A small-molecule ligand and the protein it binds are described below.
Small molecule (SMILES): CC(=O)N[C@H]1[C@H](O[C@H]2[C@H](O)[C@@H](NC(C)=O)CO[C@@H]2CO)O[C@H](CO)[C@@H](O[C@@H]2O[C@H](CO[C@H]3O[C@H](CO)[C@@H](O)[C@H](O)[C@@H]3O)[C@@H](O)[C@H](O)[C@@H]2O)[C@@H]1O

Binding-site contacts:
Ligand atom C7 contacts residue ASN355 of chain 1.D at 4.2 Å.
Ligand atom C7 contacts residue SER421 of chain 1.D at 3.8 Å.
Ligand atom C3 contacts residue SER421 of chain 1.D at 3.4 Å.
Ligand atom C1 contacts residue ASN242 of chain 1.D at 1.4 Å.
Ligand atom C5 contacts residue SER421 of chain 1.D at 3.7 Å.
Ligand atom N2 contacts residue SER421 of chain 1.D at 4.5 Å.
Ligand atom O5 contacts residue ASN242 of chain 1.D at 2.4 Å (h-bond).
Ligand atom C8 contacts residue SER421 of chain 1.D at 3.7 Å.
Ligand atom C7 contacts residue SER422 of chain 1.D at 3.5 Å.
Ligand atom C3 contacts residue SER422 of chain 1.D at 3.6 Å.
Ligand atom C6 contacts residue GLU191 of chain 1.D at 4.2 Å.
Ligand atom O3 contacts residue SER421 of chain 1.D at 4.3 Å.
Ligand atom O7 contacts residue ASN355 of chain 1.D at 4.1 Å.
Ligand atom O7 contacts residue PRO192 of chain 1.D at 4.0 Å.
Ligand atom O5 contacts residue SER421 of chain 1.D at 4.5 Å.
Ligand atom N2 contacts residue SER422 of chain 1.D at 2.8 Å (h-bond).
Ligand atom C2 contacts residue ASN242 of chain 1.D at 2.4 Å.
Ligand atom C3 contacts residue ASN242 of chain 1.D at 3.8 Å.
Ligand atom O4 contacts residue SER421 of chain 1.D at 3.8 Å.
Ligand atom C8 contacts residue ASN355 of chain 1.D at 3.6 Å.
Ligand atom O7 contacts residue SER422 of chain 1.D at 4.5 Å.
Ligand atom C8 contacts residue SER422 of chain 1.D at 3.6 Å.
Ligand atom C8 contacts residue PHE354 of chain 1.D at 4.5 Å (hydrophobic).
Ligand atom N2 contacts residue ASN242 of chain 1.D at 2.9 Å (h-bond).
Ligand atom C2 contacts residue SER421 of chain 1.D at 4.2 Å.
Ligand atom C4 contacts residue SER421 of chain 1.D at 3.9 Å.
Ligand atom O3 contacts residue SER422 of chain 1.D at 4.3 Å.
Ligand atom C4 contacts residue ASN242 of chain 1.D at 4.2 Å.
Ligand atom C1 contacts residue SER422 of chain 1.D at 3.6 Å.
Ligand atom C2 contacts residue SER422 of chain 1.D at 3.5 Å.
Ligand atom O7 contacts residue SER421 of chain 1.D at 3.1 Å (h-bond).
Ligand atom C5 contacts residue GLU191 of chain 1.D at 4.4 Å.
Ligand atom C7 contacts residue ASN242 of chain 1.D at 4.0 Å.
Ligand atom C8 contacts residue LEU241 of chain 1.D at 3.7 Å (hydrophobic).
Ligand atom C5 contacts residue ASN242 of chain 1.D at 3.6 Å.
Ligand atom C1 contacts residue SER421 of chain 1.D at 4.2 Å.
Ligand atom C8 contacts residue VAL234 of chain 1.D at 4.4 Å (hydrophobic).

Sequence of chain 1.D:
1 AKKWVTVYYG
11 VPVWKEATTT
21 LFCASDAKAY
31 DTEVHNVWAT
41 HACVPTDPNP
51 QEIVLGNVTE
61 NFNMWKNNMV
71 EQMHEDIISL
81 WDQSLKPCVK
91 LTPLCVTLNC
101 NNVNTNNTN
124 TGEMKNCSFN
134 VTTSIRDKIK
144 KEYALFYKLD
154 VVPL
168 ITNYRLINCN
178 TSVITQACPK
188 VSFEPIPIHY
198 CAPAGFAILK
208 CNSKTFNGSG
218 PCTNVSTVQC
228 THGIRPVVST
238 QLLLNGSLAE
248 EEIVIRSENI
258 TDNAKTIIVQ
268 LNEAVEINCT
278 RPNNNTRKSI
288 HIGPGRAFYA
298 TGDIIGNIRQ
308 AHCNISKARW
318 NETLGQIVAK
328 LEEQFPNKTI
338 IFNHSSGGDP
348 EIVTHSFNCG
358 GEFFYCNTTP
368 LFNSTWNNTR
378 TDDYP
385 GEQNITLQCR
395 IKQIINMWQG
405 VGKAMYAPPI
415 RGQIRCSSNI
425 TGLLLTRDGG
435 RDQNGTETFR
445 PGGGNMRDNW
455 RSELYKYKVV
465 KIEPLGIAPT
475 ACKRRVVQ